Binding-site contacts:
Ligand atom O5 contacts residue THR66 of chain 1.A at 3.3 Å.
Ligand atom C4 contacts residue ASN64 of chain 1.A at 4.3 Å.
Ligand atom C7 contacts residue ASN64 of chain 1.A at 3.3 Å.
Ligand atom O5 contacts residue ASN64 of chain 1.A at 2.4 Å (h-bond).
Ligand atom O7 contacts residue ASN64 of chain 1.A at 3.2 Å (h-bond).
Ligand atom C6 contacts residue THR66 of chain 1.A at 3.6 Å.
Ligand atom O7 contacts residue ILE356 of chain 1.A at 4.4 Å.
Ligand atom O5 contacts residue THR66 of chain 1.A at 4.5 Å.
Ligand atom C8 contacts residue ILE387 of chain 1.A at 3.8 Å (hydrophobic).
Ligand atom C1 contacts residue THR66 of chain 1.A at 4.1 Å.
Ligand atom C5 contacts residue THR66 of chain 1.A at 3.9 Å.
Ligand atom O6 contacts residue THR66 of chain 1.A at 4.0 Å.
Ligand atom C6 contacts residue THR66 of chain 1.A at 3.6 Å.
Ligand atom C5 contacts residue THR66 of chain 1.A at 3.8 Å.
Ligand atom C5 contacts residue ASN64 of chain 1.A at 3.7 Å.
Ligand atom C1 contacts residue ASN64 of chain 1.A at 1.5 Å.
Ligand atom C2 contacts residue ASN64 of chain 1.A at 2.4 Å.
Ligand atom C3 contacts residue ASN64 of chain 1.A at 3.8 Å.
Ligand atom N2 contacts residue ASN64 of chain 1.A at 2.9 Å (h-bond).
Ligand atom C7 contacts residue ILE356 of chain 1.A at 4.1 Å (hydrophobic).
Ligand atom C8 contacts residue ASN64 of chain 1.A at 4.5 Å.
Ligand atom C8 contacts residue ILE356 of chain 1.A at 3.8 Å (hydrophobic).
Ligand atom N2 contacts residue ILE356 of chain 1.A at 4.3 Å.

A protein and the small-molecule ligand that binds it are described below.
Small molecule (SMILES): CC(=O)N[C@H]1CO[C@H](CO[C@@H]2O[C@@H](C)[C@@H](O)[C@@H](O)[C@@H]2O)[C@@H](O)[C@@H]1O

Sequence of chain 1.A:
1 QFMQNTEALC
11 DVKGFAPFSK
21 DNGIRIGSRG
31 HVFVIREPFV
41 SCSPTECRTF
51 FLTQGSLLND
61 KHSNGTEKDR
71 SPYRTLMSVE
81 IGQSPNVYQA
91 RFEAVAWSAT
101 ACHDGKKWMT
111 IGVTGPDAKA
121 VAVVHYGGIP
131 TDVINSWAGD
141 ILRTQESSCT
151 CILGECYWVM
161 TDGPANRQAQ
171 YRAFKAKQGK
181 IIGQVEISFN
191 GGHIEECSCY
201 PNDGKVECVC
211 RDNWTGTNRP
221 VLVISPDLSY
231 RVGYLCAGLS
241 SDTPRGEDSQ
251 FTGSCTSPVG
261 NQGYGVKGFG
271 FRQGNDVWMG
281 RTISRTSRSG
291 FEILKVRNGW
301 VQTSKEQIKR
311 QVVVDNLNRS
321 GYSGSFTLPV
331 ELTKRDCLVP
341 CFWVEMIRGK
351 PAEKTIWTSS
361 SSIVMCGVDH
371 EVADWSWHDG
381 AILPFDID